This protein binds this small molecule.
Small molecule (SMILES): CSCC[C@H](NC(=O)[C@@H]1CCCN1C(=O)[C@H](CC(C)C)NC(=O)[C@H](CC(C)C)NC(=O)[C@H](CCCCN)NC(=O)[C@H](C)NC(=O)[C@H](CCCCN)NC(=O)[C@@H](N)CCCN=C(N)N)C(=O)N[C@@H](CCC(=O)O)C(=O)N[C@@H](CCC(=O)O)C(=O)N[C@@H](C)C(=O)N[C@@H](CC(C)C)C(=O)N[C@@H](CC(C)C)C(=O)N1CCC[C@H]1C=O

Sequence of chain 5.C:
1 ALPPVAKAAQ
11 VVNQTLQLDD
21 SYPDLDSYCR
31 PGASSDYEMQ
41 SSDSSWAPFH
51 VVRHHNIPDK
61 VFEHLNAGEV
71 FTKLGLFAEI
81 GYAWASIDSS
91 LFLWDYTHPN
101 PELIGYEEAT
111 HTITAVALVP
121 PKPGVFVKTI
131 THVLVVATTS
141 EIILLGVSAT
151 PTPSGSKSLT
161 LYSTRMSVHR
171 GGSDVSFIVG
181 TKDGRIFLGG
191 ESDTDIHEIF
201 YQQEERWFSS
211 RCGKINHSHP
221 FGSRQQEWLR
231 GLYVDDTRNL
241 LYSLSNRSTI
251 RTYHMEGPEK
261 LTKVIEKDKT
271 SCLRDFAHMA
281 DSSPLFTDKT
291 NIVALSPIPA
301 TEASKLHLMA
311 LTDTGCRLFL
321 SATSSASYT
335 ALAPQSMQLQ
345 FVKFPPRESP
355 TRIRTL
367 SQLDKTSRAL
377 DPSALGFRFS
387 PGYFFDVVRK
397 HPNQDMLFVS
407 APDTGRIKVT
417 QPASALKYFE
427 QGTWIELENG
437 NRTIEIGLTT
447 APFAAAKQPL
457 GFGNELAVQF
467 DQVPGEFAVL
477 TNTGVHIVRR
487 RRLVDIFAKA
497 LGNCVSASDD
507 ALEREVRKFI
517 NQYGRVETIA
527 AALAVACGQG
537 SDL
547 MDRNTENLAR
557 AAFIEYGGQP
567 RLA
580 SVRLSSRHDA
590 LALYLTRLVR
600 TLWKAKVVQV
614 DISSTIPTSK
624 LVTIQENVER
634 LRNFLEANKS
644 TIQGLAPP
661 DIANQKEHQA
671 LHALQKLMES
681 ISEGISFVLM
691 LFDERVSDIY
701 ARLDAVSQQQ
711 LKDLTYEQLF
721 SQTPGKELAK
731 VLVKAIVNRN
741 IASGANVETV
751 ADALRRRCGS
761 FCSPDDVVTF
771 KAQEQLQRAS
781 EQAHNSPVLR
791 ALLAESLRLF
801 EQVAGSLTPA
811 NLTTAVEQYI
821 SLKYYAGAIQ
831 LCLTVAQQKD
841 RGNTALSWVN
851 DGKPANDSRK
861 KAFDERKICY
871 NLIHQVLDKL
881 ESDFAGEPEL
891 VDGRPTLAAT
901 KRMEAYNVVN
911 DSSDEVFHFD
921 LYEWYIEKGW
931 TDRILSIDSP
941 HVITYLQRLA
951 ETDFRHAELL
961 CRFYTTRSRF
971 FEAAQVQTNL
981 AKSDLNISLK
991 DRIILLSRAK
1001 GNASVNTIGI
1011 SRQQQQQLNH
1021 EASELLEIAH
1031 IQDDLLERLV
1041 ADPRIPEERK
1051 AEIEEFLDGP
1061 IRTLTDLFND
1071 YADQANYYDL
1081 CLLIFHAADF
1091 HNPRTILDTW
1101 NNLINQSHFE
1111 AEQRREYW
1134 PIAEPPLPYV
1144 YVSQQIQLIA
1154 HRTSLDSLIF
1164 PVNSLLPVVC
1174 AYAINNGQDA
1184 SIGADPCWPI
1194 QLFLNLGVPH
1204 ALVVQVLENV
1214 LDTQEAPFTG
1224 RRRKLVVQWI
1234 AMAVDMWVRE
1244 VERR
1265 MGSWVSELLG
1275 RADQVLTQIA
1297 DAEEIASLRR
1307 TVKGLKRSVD

Binding-site contacts:
Ligand atom CD2 contacts residue PHE126 of chain 5.C at 3.4 Å (hydrophobic).
Ligand atom CD1 contacts residue TYR162 of chain 5.C at 3.5 Å (hydrophobic).
Ligand atom SD contacts residue ARG165 of chain 5.C at 3.5 Å.
Ligand atom CA contacts residue ILE130 of chain 5.C at 3.5 Å (hydrophobic).
Ligand atom O contacts residue ILE130 of chain 5.C at 3.7 Å.
Ligand atom CD2 contacts residue LEU161 of chain 5.C at 3.6 Å (hydrophobic).
Ligand atom CE contacts residue ARG165 of chain 5.C at 3.8 Å.
Ligand atom CA contacts residue VAL125 of chain 5.C at 3.4 Å (hydrophobic).
Ligand atom N contacts residue SER163 of chain 5.C at 3.9 Å.
Ligand atom O contacts residue SER163 of chain 5.C at 3.1 Å (h-bond).
Ligand atom O contacts residue VAL127 of chain 5.C at 3.5 Å.
Ligand atom OE1 contacts residue ARG165 of chain 5.C at 2.9 Å (salt-bridge).
Ligand atom N contacts residue LEU161 of chain 5.C at 3.2 Å (h-bond).
Ligand atom O contacts residue VAL127 of chain 5.C at 2.5 Å (h-bond).
Ligand atom N contacts residue VAL125 of chain 5.C at 3.5 Å (h-bond).
Ligand atom CG contacts residue TYR162 of chain 5.C at 3.9 Å (hydrophobic).
Ligand atom CB contacts residue VAL125 of chain 5.C at 3.3 Å (hydrophobic).
Ligand atom CB contacts residue GLY105 of chain 5.C at 3.2 Å.
Ligand atom CB contacts residue ILE104 of chain 5.C at 3.6 Å (hydrophobic).
Ligand atom CD contacts residue GLN203 of chain 5.C at 3.5 Å.
Ligand atom CA contacts residue GLY105 of chain 5.C at 3.9 Å.
Ligand atom CA contacts residue GLY105 of chain 5.C at 3.6 Å.
Ligand atom CB contacts residue ILE130 of chain 5.C at 3.6 Å (hydrophobic).
Ligand atom N contacts residue GLY105 of chain 5.C at 2.8 Å (h-bond).
Ligand atom CB contacts residue TYR162 of chain 5.C at 3.5 Å (hydrophobic).
Ligand atom CD1 contacts residue GLY124 of chain 5.C at 3.9 Å.
Ligand atom O contacts residue GLN203 of chain 5.C at 3.5 Å (h-bond).
Ligand atom CD contacts residue ARG165 of chain 5.C at 3.8 Å.
Ligand atom CA contacts residue PHE126 of chain 5.C at 3.9 Å (hydrophobic).
Ligand atom O contacts residue GLY105 of chain 5.C at 3.7 Å.
Ligand atom O contacts residue TYR162 of chain 5.C at 3.6 Å.
Ligand atom O contacts residue LEU161 of chain 5.C at 3.4 Å (h-bond).
Ligand atom CD1 contacts residue GLN203 of chain 5.C at 3.5 Å.
Ligand atom C contacts residue ILE130 of chain 5.C at 3.9 Å (hydrophobic).
Ligand atom CA contacts residue LEU161 of chain 5.C at 3.5 Å (hydrophobic).
Ligand atom O contacts residue PHE126 of chain 5.C at 3.4 Å.
Ligand atom C contacts residue GLY105 of chain 5.C at 3.8 Å.
Ligand atom C contacts residue LEU161 of chain 5.C at 3.9 Å (hydrophobic).
Ligand atom CA contacts residue SER163 of chain 5.C at 3.7 Å.
Ligand atom C contacts residue VAL127 of chain 5.C at 3.7 Å (hydrophobic).